Binding-site contacts:
Ligand atom C6 contacts residue TRP70 of chain 1.A at 3.6 Å (hydrophobic).
Ligand atom O1 contacts residue ARG95 of chain 1.A at 3.6 Å (salt-bridge).
Ligand atom C2 contacts residue SER25 of chain 1.A at 3.0 Å.
Ligand atom C2 contacts residue ARG10 of chain 1.A at 4.1 Å.
Ligand atom C1 contacts residue SER25 of chain 1.A at 4.2 Å.
Ligand atom C2 contacts residue TRP70 of chain 1.A at 4.0 Å (hydrophobic).
Ligand atom C3 contacts residue LEU67 of chain 1.A at 3.9 Å (hydrophobic).
Ligand atom C8 contacts residue TRP157 of chain 1.A at 3.9 Å (hydrophobic).
Ligand atom C6 contacts residue LYS44 of chain 1.A at 3.7 Å.
Ligand atom C4 contacts residue TRP70 of chain 1.A at 4.0 Å (hydrophobic).
Ligand atom C1 contacts residue TYR8 of chain 1.A at 3.8 Å (hydrophobic).
Ligand atom C2 contacts residue LYS44 of chain 1.A at 4.1 Å.
Ligand atom C5 contacts residue LEU67 of chain 1.A at 4.1 Å (hydrophobic).
Ligand atom O1 contacts residue TYR8 of chain 1.A at 4.0 Å.
Ligand atom C1 contacts residue ARG10 of chain 1.A at 3.8 Å.
Ligand atom C8 contacts residue TRP70 of chain 1.A at 4.0 Å (hydrophobic).
Ligand atom O3 contacts residue ARG10 of chain 1.A at 4.2 Å.
Ligand atom C3 contacts residue SER25 of chain 1.A at 3.3 Å.
Ligand atom C5 contacts residue TYR8 of chain 1.A at 3.4 Å (hydrophobic).
Ligand atom O3 contacts residue ARG95 of chain 1.A at 4.1 Å.
Ligand atom C4 contacts residue LEU67 of chain 1.A at 4.1 Å (hydrophobic).
Ligand atom C9 contacts residue TRP157 of chain 1.A at 3.6 Å (hydrophobic).
Ligand atom O3 contacts residue ILE97 of chain 1.A at 4.2 Å.
Ligand atom C4 contacts residue LYS44 of chain 1.A at 2.4 Å.
Ligand atom C3 contacts residue TYR8 of chain 1.A at 3.6 Å (hydrophobic).
Ligand atom O3 contacts residue TYR8 of chain 1.A at 4.2 Å.
Ligand atom C9 contacts residue TYR95 of chain 1.C at 3.8 Å (hydrophobic).
Ligand atom C7 contacts residue TRP70 of chain 1.A at 3.4 Å (hydrophobic).
Ligand atom O3 contacts residue TRP70 of chain 1.A at 3.8 Å.
Ligand atom C3 contacts residue LYS44 of chain 1.A at 2.7 Å.
Ligand atom O1 contacts residue ARG10 of chain 1.A at 2.8 Å (salt-bridge).
Ligand atom C3 contacts residue TRP70 of chain 1.A at 4.2 Å (hydrophobic).
Ligand atom C7 contacts residue TYR8 of chain 1.A at 3.8 Å (hydrophobic).
Ligand atom C2 contacts residue LEU67 of chain 1.A at 4.0 Å (hydrophobic).
Ligand atom C6 contacts residue TYR8 of chain 1.A at 3.6 Å (hydrophobic).
Ligand atom C1 contacts residue TRP70 of chain 1.A at 3.7 Å (hydrophobic).
Ligand atom C4 contacts residue TYR8 of chain 1.A at 3.4 Å (hydrophobic).
Ligand atom C5 contacts residue LYS44 of chain 1.A at 1.4 Å.
Ligand atom C2 contacts residue TYR8 of chain 1.A at 4.0 Å (hydrophobic).
Ligand atom C5 contacts residue TYR63 of chain 1.A at 4.0 Å (hydrophobic).

This small molecule binds to this protein.
Small molecule (SMILES): CCOc1cc(C=O)ccc1O

Sequence of chain 1.C:
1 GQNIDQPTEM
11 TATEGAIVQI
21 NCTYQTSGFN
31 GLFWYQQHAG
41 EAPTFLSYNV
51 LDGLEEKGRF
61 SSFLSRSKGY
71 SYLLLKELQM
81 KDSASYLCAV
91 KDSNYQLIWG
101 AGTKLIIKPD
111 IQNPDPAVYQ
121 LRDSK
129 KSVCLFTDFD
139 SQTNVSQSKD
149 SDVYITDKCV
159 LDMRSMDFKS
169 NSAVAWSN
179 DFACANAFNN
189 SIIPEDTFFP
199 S

Sequence of chain 1.A:
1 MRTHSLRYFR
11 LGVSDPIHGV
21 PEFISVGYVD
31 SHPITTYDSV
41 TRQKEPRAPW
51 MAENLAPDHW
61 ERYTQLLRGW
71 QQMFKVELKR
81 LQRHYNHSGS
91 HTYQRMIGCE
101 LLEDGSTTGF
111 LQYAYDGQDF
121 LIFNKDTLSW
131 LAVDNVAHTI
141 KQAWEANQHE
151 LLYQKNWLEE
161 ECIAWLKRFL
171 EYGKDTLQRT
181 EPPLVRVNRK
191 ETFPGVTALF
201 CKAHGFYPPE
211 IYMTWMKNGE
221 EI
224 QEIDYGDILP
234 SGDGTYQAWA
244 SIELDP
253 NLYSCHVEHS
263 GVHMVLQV